Sequence of chain 1.B:
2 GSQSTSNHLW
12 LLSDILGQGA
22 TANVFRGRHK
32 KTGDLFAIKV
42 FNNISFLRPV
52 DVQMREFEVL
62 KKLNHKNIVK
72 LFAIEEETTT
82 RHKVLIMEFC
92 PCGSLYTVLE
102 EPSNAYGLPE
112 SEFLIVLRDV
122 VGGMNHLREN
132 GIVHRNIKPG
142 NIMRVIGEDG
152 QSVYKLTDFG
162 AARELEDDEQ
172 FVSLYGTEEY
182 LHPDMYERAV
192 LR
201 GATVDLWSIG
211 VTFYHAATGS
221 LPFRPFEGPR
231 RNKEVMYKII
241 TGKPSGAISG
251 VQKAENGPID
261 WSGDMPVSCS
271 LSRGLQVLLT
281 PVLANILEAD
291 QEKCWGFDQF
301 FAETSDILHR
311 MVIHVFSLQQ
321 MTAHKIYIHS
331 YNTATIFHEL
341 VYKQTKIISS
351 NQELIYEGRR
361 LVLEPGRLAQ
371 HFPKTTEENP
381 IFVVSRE

This small molecule binds to this protein.
Small molecule (SMILES): O=C(NCCCNc1nc(Nc2cccc(NC(=O)N3CCCC3)c2)ncc1I)c1cccs1

Binding-site contacts:
Ligand atom C15 contacts residue CYS93 of chain 1.B at 3.7 Å (hydrophobic).
Ligand atom O03 contacts residue GLY94 of chain 1.B at 3.4 Å.
Ligand atom N06 contacts residue GLY94 of chain 1.B at 3.2 Å (h-bond).
Ligand atom C15 contacts residue PRO92 of chain 1.B at 3.0 Å (hydrophobic).
Ligand atom N06 contacts residue CYS93 of chain 1.B at 3.8 Å.
Ligand atom C16 contacts residue GLY94 of chain 1.B at 3.4 Å.
Ligand atom I01 contacts residue MET88 of chain 1.B at 3.6 Å.
Ligand atom C30 contacts residue ALA38 of chain 1.B at 3.4 Å (hydrophobic).
Ligand atom N11 contacts residue CYS91 of chain 1.B at 3.5 Å (h-bond).
Ligand atom N07 contacts residue VAL25 of chain 1.B at 3.6 Å.
Ligand atom C30 contacts residue GLU89 of chain 1.B at 3.3 Å.
Ligand atom C23 contacts residue GLY141 of chain 1.B at 3.7 Å.
Ligand atom C17 contacts residue GLY94 of chain 1.B at 3.3 Å.
Ligand atom C18 contacts residue GLY94 of chain 1.B at 3.3 Å.
Ligand atom C33 contacts residue GLY20 of chain 1.B at 3.1 Å.
Ligand atom C24 contacts residue LEU17 of chain 1.B at 3.3 Å (hydrophobic).
Ligand atom C34 contacts residue GLY20 of chain 1.B at 3.8 Å.
Ligand atom I01 contacts residue THR158 of chain 1.B at 3.5 Å.
Ligand atom S02 contacts residue LYS40 of chain 1.B at 3.4 Å.
Ligand atom C34 contacts residue ALA23 of chain 1.B at 3.7 Å (hydrophobic).
Ligand atom C25 contacts residue LEU17 of chain 1.B at 3.7 Å (hydrophobic).
Ligand atom C13 contacts residue CYS93 of chain 1.B at 3.8 Å (hydrophobic).
Ligand atom C32 contacts residue GLN19 of chain 1.B at 3.6 Å.
Ligand atom C27 contacts residue MET144 of chain 1.B at 3.7 Å (hydrophobic).
Ligand atom N11 contacts residue GLU89 of chain 1.B at 3.6 Å.
Ligand atom C22 contacts residue CYS91 of chain 1.B at 3.5 Å (hydrophobic).
Ligand atom N06 contacts residue PRO92 of chain 1.B at 3.4 Å (h-bond).
Ligand atom C18 contacts residue CYS91 of chain 1.B at 3.0 Å (hydrophobic).
Ligand atom C28 contacts residue ALA38 of chain 1.B at 3.8 Å (hydrophobic).
Ligand atom O04 contacts residue THR158 of chain 1.B at 3.8 Å.
Ligand atom N05 contacts residue CYS93 of chain 1.B at 3.5 Å (h-bond).
Ligand atom N08 contacts residue MET144 of chain 1.B at 3.6 Å.
Ligand atom C33 contacts residue GLN19 of chain 1.B at 3.0 Å.
Ligand atom O03 contacts residue THR98 of chain 1.B at 3.6 Å.
Ligand atom C21 contacts residue LEU17 of chain 1.B at 3.5 Å (hydrophobic).
Ligand atom C22 contacts residue MET144 of chain 1.B at 3.6 Å (hydrophobic).
Ligand atom C12 contacts residue CYS93 of chain 1.B at 3.6 Å (hydrophobic).
Ligand atom C16 contacts residue CYS93 of chain 1.B at 3.7 Å (hydrophobic).
Ligand atom C26 contacts residue VAL25 of chain 1.B at 3.7 Å (hydrophobic).
Ligand atom N08 contacts residue CYS91 of chain 1.B at 3.1 Å (h-bond).